Sequence of chain 1.A:
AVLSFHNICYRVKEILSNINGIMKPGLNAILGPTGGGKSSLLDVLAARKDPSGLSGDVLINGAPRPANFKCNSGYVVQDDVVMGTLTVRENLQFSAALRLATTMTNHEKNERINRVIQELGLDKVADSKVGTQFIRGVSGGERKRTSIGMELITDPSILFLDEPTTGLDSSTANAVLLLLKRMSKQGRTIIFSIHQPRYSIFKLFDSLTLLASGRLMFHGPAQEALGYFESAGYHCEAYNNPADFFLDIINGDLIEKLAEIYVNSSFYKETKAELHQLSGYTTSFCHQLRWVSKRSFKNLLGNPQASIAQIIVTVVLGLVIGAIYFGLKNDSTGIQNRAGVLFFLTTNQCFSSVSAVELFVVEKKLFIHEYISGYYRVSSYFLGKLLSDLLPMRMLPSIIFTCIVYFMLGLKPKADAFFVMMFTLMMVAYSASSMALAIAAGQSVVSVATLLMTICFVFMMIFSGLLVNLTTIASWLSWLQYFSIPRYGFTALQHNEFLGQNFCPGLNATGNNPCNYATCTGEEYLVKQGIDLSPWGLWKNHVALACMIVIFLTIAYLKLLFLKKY

A small-molecule ligand and the protein it binds are described below.
Small molecule (SMILES): CC(C)CCC[C@@H](C)[C@H]1CC[C@H]2[C@@H]3CC=C4C[C@@H](O)CC[C@]4(C)[C@H]3CC[C@]12C

Binding-site contacts:
Ligand atom C11 contacts residue LEU471 of chain 1.A at 4.1 Å (hydrophobic).
Ligand atom C20 contacts residue LEU641 of chain 1.A at 3.7 Å (hydrophobic).
Ligand atom C19 contacts residue TYR645 of chain 1.A at 4.0 Å (hydrophobic).
Ligand atom C22 contacts residue LEU641 of chain 1.A at 3.6 Å (hydrophobic).
Ligand atom C15 contacts residue THR642 of chain 1.A at 4.3 Å.
Ligand atom C23 contacts residue ILE637 of chain 1.A at 4.2 Å (hydrophobic).
Ligand atom C27 contacts residue VAL638 of chain 1.A at 3.9 Å (hydrophobic).
Ligand atom C16 contacts residue VAL638 of chain 1.A at 3.9 Å (hydrophobic).
Ligand atom C2 contacts residue SER467 of chain 1.A at 3.8 Å.
Ligand atom C24 contacts residue ILE637 of chain 1.A at 3.6 Å (hydrophobic).
Ligand atom O1 contacts residue TYR645 of chain 1.A at 3.9 Å.
Ligand atom C25 contacts residue VAL638 of chain 1.A at 4.4 Å (hydrophobic).
Ligand atom C21 contacts residue LEU641 of chain 1.A at 4.2 Å (hydrophobic).
Ligand atom C22 contacts residue ILE637 of chain 1.A at 4.1 Å (hydrophobic).
Ligand atom C18 contacts residue LEU641 of chain 1.A at 4.2 Å (hydrophobic).
Ligand atom C3 contacts residue TYR645 of chain 1.A at 4.3 Å (hydrophobic).
Ligand atom C24 contacts residue VAL638 of chain 1.A at 3.7 Å (hydrophobic).
Ligand atom C22 contacts residue VAL638 of chain 1.A at 4.4 Å (hydrophobic).
Ligand atom C4 contacts residue TYR645 of chain 1.A at 3.5 Å (hydrophobic).
Ligand atom C15 contacts residue VAL638 of chain 1.A at 4.2 Å (hydrophobic).
Ligand atom C5 contacts residue TYR645 of chain 1.A at 4.1 Å (hydrophobic).
Ligand atom C2 contacts residue TYR645 of chain 1.A at 4.4 Å (hydrophobic).
Ligand atom C6 contacts residue TYR645 of chain 1.A at 4.3 Å (hydrophobic).